Sequence of chain 1.D:
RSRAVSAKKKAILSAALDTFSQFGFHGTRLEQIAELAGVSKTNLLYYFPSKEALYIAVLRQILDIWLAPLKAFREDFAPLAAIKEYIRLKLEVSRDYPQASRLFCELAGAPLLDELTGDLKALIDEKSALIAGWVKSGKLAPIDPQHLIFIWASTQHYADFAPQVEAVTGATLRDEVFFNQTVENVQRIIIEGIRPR

Binding-site contacts:
Ligand atom C2 contacts residue TRP77 of chain 1.D at 3.6 Å (hydrophobic).
Ligand atom N1 contacts residue TRP167 of chain 1.D at 3.7 Å.
Ligand atom C6 contacts residue TRP77 of chain 1.D at 3.8 Å (hydrophobic).
Ligand atom C5 contacts residue LEU78 of chain 1.D at 3.7 Å (hydrophobic).
Ligand atom O2 contacts residue PHE176 of chain 1.C at 3.5 Å.
Ligand atom N3 contacts residue TRP167 of chain 1.D at 3.5 Å.
Ligand atom O2 contacts residue TRP77 of chain 1.D at 3.8 Å.
Ligand atom C6 contacts residue LEU78 of chain 1.D at 4.3 Å (hydrophobic).
Ligand atom O2 contacts residue GLN171 of chain 1.D at 3.0 Å (h-bond).
Ligand atom O2 contacts residue TRP167 of chain 1.D at 3.9 Å.
Ligand atom N3 contacts residue TRP77 of chain 1.D at 3.4 Å.
Ligand atom N1 contacts residue GLN179 of chain 1.C at 2.7 Å (h-bond).
Ligand atom C4 contacts residue LYS101 of chain 1.D at 3.6 Å.
Ligand atom C2 contacts residue PHE115 of chain 1.D at 4.2 Å (hydrophobic).
Ligand atom N3 contacts residue GLN171 of chain 1.D at 2.7 Å (h-bond).
Ligand atom C4 contacts residue TRP167 of chain 1.D at 3.4 Å (hydrophobic).
Ligand atom C5 contacts residue TRP77 of chain 1.D at 3.6 Å (hydrophobic).
Ligand atom C2 contacts residue GLN171 of chain 1.D at 3.6 Å.
Ligand atom C4 contacts residue GLN171 of chain 1.D at 3.5 Å.
Ligand atom C5 contacts residue LEU74 of chain 1.D at 4.2 Å (hydrophobic).
Ligand atom C6 contacts residue LEU74 of chain 1.D at 3.5 Å (hydrophobic).
Ligand atom C2 contacts residue TRP167 of chain 1.D at 3.6 Å (hydrophobic).
Ligand atom C6 contacts residue GLN179 of chain 1.C at 3.5 Å.
Ligand atom O4 contacts residue TRP167 of chain 1.D at 3.3 Å (h-bond).
Ligand atom C4 contacts residue TRP77 of chain 1.D at 3.3 Å (hydrophobic).
Ligand atom N1 contacts residue LEU74 of chain 1.D at 4.1 Å.
Ligand atom O4 contacts residue LYS101 of chain 1.D at 2.7 Å (salt-bridge).
Ligand atom C5 contacts residue TRP167 of chain 1.D at 3.5 Å (hydrophobic).
Ligand atom O2 contacts residue GLN179 of chain 1.C at 3.0 Å (h-bond).
Ligand atom N1 contacts residue PHE115 of chain 1.D at 3.9 Å.
Ligand atom C2 contacts residue GLN179 of chain 1.C at 3.4 Å.
Ligand atom C6 contacts residue TRP167 of chain 1.D at 3.7 Å (hydrophobic).
Ligand atom N1 contacts residue TRP77 of chain 1.D at 3.9 Å.
Ligand atom O4 contacts residue TRP77 of chain 1.D at 3.3 Å.
Ligand atom O4 contacts residue GLN171 of chain 1.D at 3.4 Å (h-bond).
Ligand atom N3 contacts residue LYS101 of chain 1.D at 3.7 Å.
Ligand atom O2 contacts residue PHE115 of chain 1.D at 3.7 Å.
Ligand atom C6 contacts residue LEU134 of chain 1.D at 4.2 Å (hydrophobic).

Sequence of chain 1.C:
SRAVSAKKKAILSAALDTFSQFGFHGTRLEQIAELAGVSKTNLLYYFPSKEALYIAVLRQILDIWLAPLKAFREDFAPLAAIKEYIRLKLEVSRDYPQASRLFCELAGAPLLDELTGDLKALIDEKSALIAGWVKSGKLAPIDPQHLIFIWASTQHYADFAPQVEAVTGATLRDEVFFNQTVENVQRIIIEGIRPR

This protein binds this small molecule.
Small molecule (SMILES): O=c1cc[nH]c(=O)[nH]1